This protein binds this small molecule.
Small molecule (SMILES): O=c1c(O)c(-c2ccc(O)c(O)c2)oc2cc(O)cc(O)c12

Binding-site contacts:
Ligand atom C3 contacts residue ALA355 of chain 1.B at 3.9 Å (hydrophobic).
Ligand atom C5 contacts residue LEU88 of chain 1.B at 4.0 Å (hydrophobic).
Ligand atom C10 contacts residue ALA355 of chain 1.B at 3.9 Å (hydrophobic).
Ligand atom O23 contacts residue LEU88 of chain 1.B at 3.6 Å.
Ligand atom C11 contacts residue PHE165 of chain 1.B at 4.1 Å (hydrophobic).
Ligand atom C19 contacts residue LEU88 of chain 1.B at 4.2 Å (hydrophobic).
Ligand atom C4 contacts residue LEU88 of chain 1.B at 4.0 Å (hydrophobic).
Ligand atom C4 contacts residue PHE165 of chain 1.B at 4.1 Å (hydrophobic).
Ligand atom C2 contacts residue ALA355 of chain 1.B at 4.2 Å (hydrophobic).
Ligand atom C17 contacts residue GLU89 of chain 1.B at 4.2 Å.
Ligand atom O23 contacts residue ILE91 of chain 1.B at 3.9 Å.
Ligand atom O12 contacts residue PHE165 of chain 1.B at 4.0 Å.
Ligand atom O12 contacts residue LEU88 of chain 1.B at 3.4 Å.
Ligand atom O12 contacts residue ALA355 of chain 1.B at 4.2 Å.
Ligand atom O30 contacts residue MET156 of chain 1.B at 3.9 Å.
Ligand atom O24 contacts residue GLU89 of chain 1.B at 3.1 Å.
Ligand atom C1 contacts residue HIS21 of chain 1.B at 4.2 Å.
Ligand atom O13 contacts residue MET156 of chain 1.B at 3.5 Å.
Ligand atom C11 contacts residue ALA355 of chain 1.B at 4.1 Å (hydrophobic).
Ligand atom C4 contacts residue ALA355 of chain 1.B at 3.8 Å (hydrophobic).
Ligand atom O13 contacts residue ASP356 of chain 1.B at 4.3 Å.
Ligand atom O29 contacts residue PHE126 of chain 1.B at 3.9 Å.
Ligand atom O13 contacts residue PHE359 of chain 1.B at 3.9 Å.
Ligand atom C6 contacts residue HIS21 of chain 1.B at 3.8 Å.
Ligand atom O13 contacts residue ALA355 of chain 1.B at 4.0 Å.
Ligand atom C18 contacts residue PHE164 of chain 1.B at 4.3 Å (hydrophobic).
Ligand atom C9 contacts residue MET156 of chain 1.B at 4.2 Å (hydrophobic).
Ligand atom C18 contacts residue LEU88 of chain 1.B at 4.2 Å (hydrophobic).
Ligand atom C9 contacts residue ALA355 of chain 1.B at 3.8 Å (hydrophobic).
Ligand atom O30 contacts residue ILE148 of chain 1.B at 3.8 Å.
Ligand atom O29 contacts residue HIS21 of chain 1.B at 2.8 Å (h-bond).
Ligand atom C5 contacts residue ALA355 of chain 1.B at 4.2 Å (hydrophobic).
Ligand atom C6 contacts residue PHE126 of chain 1.B at 3.9 Å (hydrophobic).
Ligand atom O23 contacts residue GLU89 of chain 1.B at 3.6 Å.
Ligand atom C11 contacts residue LEU88 of chain 1.B at 4.0 Å (hydrophobic).
Ligand atom C15 contacts residue LEU88 of chain 1.B at 4.0 Å (hydrophobic).
Ligand atom O23 contacts residue PHE164 of chain 1.B at 3.5 Å.
Ligand atom O30 contacts residue ASP356 of chain 1.B at 4.0 Å.
Ligand atom C14 contacts residue LEU88 of chain 1.B at 3.9 Å (hydrophobic).
Ligand atom C1 contacts residue PHE126 of chain 1.B at 3.9 Å (hydrophobic).

Sequence of chain 1.B:
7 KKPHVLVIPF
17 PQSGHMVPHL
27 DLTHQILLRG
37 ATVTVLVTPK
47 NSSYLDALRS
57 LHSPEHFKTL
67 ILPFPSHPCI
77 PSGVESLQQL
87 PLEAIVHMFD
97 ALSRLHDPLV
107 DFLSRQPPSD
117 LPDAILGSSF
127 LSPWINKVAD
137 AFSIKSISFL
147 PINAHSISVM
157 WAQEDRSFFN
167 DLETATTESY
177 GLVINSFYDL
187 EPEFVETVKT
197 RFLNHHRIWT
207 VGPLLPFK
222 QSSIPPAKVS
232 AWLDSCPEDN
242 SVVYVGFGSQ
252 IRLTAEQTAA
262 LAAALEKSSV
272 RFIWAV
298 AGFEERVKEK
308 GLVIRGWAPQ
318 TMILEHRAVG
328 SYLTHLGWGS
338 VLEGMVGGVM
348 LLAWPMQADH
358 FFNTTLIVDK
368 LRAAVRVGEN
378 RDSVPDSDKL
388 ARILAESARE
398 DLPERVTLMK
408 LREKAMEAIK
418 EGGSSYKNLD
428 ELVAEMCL